Binding-site contacts:
Ligand atom C13 contacts residue TYR95 of chain 1.B at 3.5 Å (hydrophobic).
Ligand atom C11 contacts residue ASN97 of chain 1.B at 3.7 Å.
Ligand atom C5 contacts residue TYR36 of chain 1.C at 3.7 Å (hydrophobic).
Ligand atom C12 contacts residue MET2 of chain 1.C at 4.0 Å (hydrophobic).
Ligand atom C8 contacts residue PRO1 of chain 1.C at 3.4 Å (hydrophobic).
Ligand atom C10 contacts residue VAL106 of chain 1.C at 3.9 Å (hydrophobic).
Ligand atom C9 contacts residue PRO1 of chain 1.C at 3.5 Å (hydrophobic).
Ligand atom C10 contacts residue ILE64 of chain 1.C at 3.6 Å (hydrophobic).
Ligand atom N contacts residue PRO33 of chain 1.C at 3.8 Å.
Ligand atom C8 contacts residue TYR95 of chain 1.B at 3.4 Å (hydrophobic).
Ligand atom C10 contacts residue SER63 of chain 1.C at 3.6 Å.
Ligand atom C13 contacts residue MET2 of chain 1.C at 3.7 Å (hydrophobic).
Ligand atom C11 contacts residue HIS62 of chain 1.C at 3.7 Å.
Ligand atom N1 contacts residue PRO1 of chain 1.C at 3.3 Å (h-bond).
Ligand atom N3 contacts residue PRO1 of chain 1.C at 3.8 Å.
Ligand atom O contacts residue MET2 of chain 1.C at 3.4 Å.
Ligand atom C14 contacts residue TYR95 of chain 1.B at 3.5 Å (hydrophobic).
Ligand atom N3 contacts residue LYS32 of chain 1.C at 3.0 Å (salt-bridge).
Ligand atom C2 contacts residue PRO33 of chain 1.C at 3.8 Å (hydrophobic).
Ligand atom C12 contacts residue HIS62 of chain 1.C at 3.7 Å.
Ligand atom N2 contacts residue LYS32 of chain 1.C at 4.0 Å.
Ligand atom C1 contacts residue PRO33 of chain 1.C at 3.6 Å (hydrophobic).
Ligand atom C5 contacts residue TYR95 of chain 1.B at 3.7 Å (hydrophobic).
Ligand atom O1 contacts residue LYS32 of chain 1.C at 3.0 Å (salt-bridge).
Ligand atom C14 contacts residue PRO1 of chain 1.C at 3.3 Å (hydrophobic).
Ligand atom C16 contacts residue LYS32 of chain 1.C at 3.9 Å.
Ligand atom C4 contacts residue TYR36 of chain 1.C at 3.6 Å (hydrophobic).
Ligand atom C13 contacts residue PRO1 of chain 1.C at 3.7 Å (hydrophobic).
Ligand atom C15 contacts residue PRO33 of chain 1.C at 3.9 Å (hydrophobic).
Ligand atom N2 contacts residue ILE64 of chain 1.C at 3.2 Å (h-bond).
Ligand atom N4 contacts residue LYS32 of chain 1.C at 3.2 Å (salt-bridge).
Ligand atom C12 contacts residue VAL106 of chain 1.C at 3.8 Å (hydrophobic).
Ligand atom O contacts residue ASN97 of chain 1.B at 2.6 Å (h-bond).
Ligand atom C12 contacts residue ASN97 of chain 1.B at 3.5 Å.
Ligand atom N2 contacts residue PRO1 of chain 1.C at 3.8 Å.
Ligand atom C16 contacts residue PRO33 of chain 1.C at 3.7 Å (hydrophobic).
Ligand atom C11 contacts residue VAL106 of chain 1.C at 3.6 Å (hydrophobic).
Ligand atom C7 contacts residue PRO1 of chain 1.C at 3.8 Å (hydrophobic).
Ligand atom C7 contacts residue LYS32 of chain 1.C at 4.0 Å.
Ligand atom O contacts residue HIS62 of chain 1.C at 3.4 Å.

Sequence of chain 1.B:
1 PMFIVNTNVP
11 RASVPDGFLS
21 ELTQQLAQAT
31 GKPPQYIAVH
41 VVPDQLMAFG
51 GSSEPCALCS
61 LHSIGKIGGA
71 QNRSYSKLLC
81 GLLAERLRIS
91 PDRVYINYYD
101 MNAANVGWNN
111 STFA

The small molecule below binds the protein below.
Small molecule (SMILES): Cn1ccc2ccc(-c3cn(-c4ccc(O)cc4)nn3)nc2c1=O

Sequence of chain 1.C:
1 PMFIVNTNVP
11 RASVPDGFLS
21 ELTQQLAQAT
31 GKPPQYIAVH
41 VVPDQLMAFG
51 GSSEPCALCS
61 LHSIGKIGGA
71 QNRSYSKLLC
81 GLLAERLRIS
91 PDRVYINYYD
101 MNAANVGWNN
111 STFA